This protein binds this small molecule.
Small molecule (SMILES): CC(=O)N[C@H]1[C@H](O[C@H]2[C@H](O)[C@@H](NC(C)=O)CO[C@@H]2CO)O[C@H](CO)[C@@H](O)[C@@H]1O

Sequence of chain 1.C:
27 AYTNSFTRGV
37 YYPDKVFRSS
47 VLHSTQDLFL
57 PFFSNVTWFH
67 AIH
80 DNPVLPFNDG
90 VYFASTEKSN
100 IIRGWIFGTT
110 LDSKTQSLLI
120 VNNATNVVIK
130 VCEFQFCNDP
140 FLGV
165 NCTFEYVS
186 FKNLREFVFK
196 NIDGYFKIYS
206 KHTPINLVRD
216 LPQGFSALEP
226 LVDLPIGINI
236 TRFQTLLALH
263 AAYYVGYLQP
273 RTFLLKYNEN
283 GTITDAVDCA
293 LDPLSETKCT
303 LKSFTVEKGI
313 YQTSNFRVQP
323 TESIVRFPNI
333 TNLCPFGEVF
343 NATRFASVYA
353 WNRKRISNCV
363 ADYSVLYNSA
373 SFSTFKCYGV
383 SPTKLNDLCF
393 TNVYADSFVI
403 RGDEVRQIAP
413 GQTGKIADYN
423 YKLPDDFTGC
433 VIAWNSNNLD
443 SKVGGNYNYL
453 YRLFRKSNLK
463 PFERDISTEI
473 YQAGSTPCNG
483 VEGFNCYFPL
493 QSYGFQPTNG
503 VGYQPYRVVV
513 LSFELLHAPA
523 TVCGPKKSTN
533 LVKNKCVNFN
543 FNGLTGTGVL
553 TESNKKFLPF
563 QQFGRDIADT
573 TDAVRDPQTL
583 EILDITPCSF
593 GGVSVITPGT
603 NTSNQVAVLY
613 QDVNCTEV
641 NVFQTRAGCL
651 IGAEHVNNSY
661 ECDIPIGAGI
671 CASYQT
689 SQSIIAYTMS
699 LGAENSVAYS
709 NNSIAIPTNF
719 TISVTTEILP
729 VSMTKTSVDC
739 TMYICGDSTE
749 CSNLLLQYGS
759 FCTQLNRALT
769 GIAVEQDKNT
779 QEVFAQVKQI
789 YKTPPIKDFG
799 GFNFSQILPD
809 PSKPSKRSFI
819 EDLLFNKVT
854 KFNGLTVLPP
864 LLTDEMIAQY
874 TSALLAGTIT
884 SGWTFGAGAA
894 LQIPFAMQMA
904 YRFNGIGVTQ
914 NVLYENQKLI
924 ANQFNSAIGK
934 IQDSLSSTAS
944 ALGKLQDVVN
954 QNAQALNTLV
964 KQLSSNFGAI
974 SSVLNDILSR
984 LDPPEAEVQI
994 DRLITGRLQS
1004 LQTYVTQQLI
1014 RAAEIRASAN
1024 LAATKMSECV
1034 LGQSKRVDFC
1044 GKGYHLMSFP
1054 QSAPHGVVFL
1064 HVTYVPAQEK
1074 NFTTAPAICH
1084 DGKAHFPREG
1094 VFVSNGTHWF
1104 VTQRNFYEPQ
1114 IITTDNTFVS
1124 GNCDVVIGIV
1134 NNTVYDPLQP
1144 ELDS

Binding-site contacts:
Ligand atom N2 contacts residue ASN1134 of chain 1.C at 2.9 Å (h-bond).
Ligand atom O5 contacts residue ASN1134 of chain 1.C at 2.4 Å (h-bond).
Ligand atom C2 contacts residue ASN1134 of chain 1.C at 2.5 Å.
Ligand atom O6 contacts residue ASN1134 of chain 1.C at 4.2 Å.
Ligand atom C8 contacts residue ASN1134 of chain 1.C at 4.4 Å.
Ligand atom C4 contacts residue ASN1134 of chain 1.C at 4.2 Å.
Ligand atom O7 contacts residue ASN1134 of chain 1.C at 3.1 Å (h-bond).
Ligand atom C1 contacts residue ASN1134 of chain 1.C at 1.4 Å.
Ligand atom C7 contacts residue ASN1134 of chain 1.C at 3.2 Å.
Ligand atom C3 contacts residue ASN1134 of chain 1.C at 3.8 Å.
Ligand atom C5 contacts residue ASN1134 of chain 1.C at 3.7 Å.